Sequence of chain 1.A:
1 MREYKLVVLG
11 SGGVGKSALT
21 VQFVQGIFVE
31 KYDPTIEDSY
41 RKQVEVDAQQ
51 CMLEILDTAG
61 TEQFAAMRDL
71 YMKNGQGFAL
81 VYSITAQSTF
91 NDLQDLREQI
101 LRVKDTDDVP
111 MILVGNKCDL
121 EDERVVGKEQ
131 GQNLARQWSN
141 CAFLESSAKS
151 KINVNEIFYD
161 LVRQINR

The protein below binds the small molecule below.
Small molecule (SMILES): Nc1nc2c(ncn2[C@@H]2O[C@H](CO[P](=O)(O)O[P](=O)(O)NP(=O)(O)O)[C@@H](O)[C@H]2O)c(=O)[nH]1

Binding-site contacts:
Ligand atom O2B contacts residue GLY15 of chain 1.A at 3.0 Å (h-bond).
Ligand atom O2G contacts residue PRO34 of chain 1.A at 3.2 Å.
Ligand atom N2 contacts residue ASP119 of chain 1.A at 2.8 Å (salt-bridge).
Ligand atom O4' contacts residue LYS117 of chain 1.A at 3.1 Å (salt-bridge).
Ligand atom O6 contacts residue SER147 of chain 1.A at 3.4 Å.
Ligand atom O1A contacts residue SER17 of chain 1.A at 3.3 Å (h-bond).
Ligand atom O6 contacts residue ASP119 of chain 1.A at 3.5 Å (salt-bridge).
Ligand atom PG contacts residue MG1 of chain 1.D at 3.2 Å.
Ligand atom O2B contacts residue GLY13 of chain 1.A at 3.5 Å (h-bond).
Ligand atom N2 contacts residue LEU120 of chain 1.A at 3.5 Å.
Ligand atom O6 contacts residue LYS117 of chain 1.A at 3.4 Å.
Ligand atom O1A contacts residue GLY15 of chain 1.A at 3.4 Å.
Ligand atom O2' contacts residue GLU30 of chain 1.A at 3.2 Å (salt-bridge).
Ligand atom O6 contacts residue ALA148 of chain 1.A at 2.9 Å (h-bond).
Ligand atom O1B contacts residue MG1 of chain 1.D at 2.0 Å.
Ligand atom N1 contacts residue ASP119 of chain 1.A at 2.8 Å (salt-bridge).
Ligand atom C8 contacts residue ALA18 of chain 1.A at 3.5 Å (hydrophobic).
Ligand atom O3A contacts residue GLY15 of chain 1.A at 3.1 Å (h-bond).
Ligand atom O6 contacts residue LYS149 of chain 1.A at 3.5 Å (salt-bridge).
Ligand atom O1G contacts residue THR35 of chain 1.A at 2.9 Å (h-bond).
Ligand atom N2 contacts residue LYS149 of chain 1.A at 3.6 Å.
Ligand atom N7 contacts residue ALA18 of chain 1.A at 3.6 Å.
Ligand atom O3' contacts residue GLU30 of chain 1.A at 2.8 Å (salt-bridge).
Ligand atom O2B contacts residue VAL14 of chain 1.A at 3.2 Å (h-bond).
Ligand atom N3B contacts residue MG1 of chain 1.D at 3.4 Å.
Ligand atom O1G contacts residue MG1 of chain 1.D at 2.0 Å.
Ligand atom O3G contacts residue GLY12 of chain 1.A at 3.5 Å.
Ligand atom O2B contacts residue LYS16 of chain 1.A at 2.8 Å (salt-bridge).
Ligand atom O2' contacts residue PHE28 of chain 1.A at 3.3 Å.
Ligand atom PB contacts residue MG1 of chain 1.D at 3.2 Å.
Ligand atom O6 contacts residue ASN116 of chain 1.A at 3.4 Å (h-bond).
Ligand atom O3G contacts residue GLY60 of chain 1.A at 2.9 Å (h-bond).
Ligand atom N3B contacts residue GLY13 of chain 1.A at 3.1 Å (h-bond).
Ligand atom O2' contacts residue VAL29 of chain 1.A at 2.7 Å (h-bond).
Ligand atom C2' contacts residue VAL29 of chain 1.A at 3.6 Å (hydrophobic).
Ligand atom O1A contacts residue ALA18 of chain 1.A at 2.8 Å (h-bond).
Ligand atom O3G contacts residue LYS16 of chain 1.A at 2.7 Å (salt-bridge).
Ligand atom C3' contacts residue LYS31 of chain 1.A at 3.4 Å.
Ligand atom O1B contacts residue SER17 of chain 1.A at 2.9 Å (h-bond).
Ligand atom N7 contacts residue ASN116 of chain 1.A at 3.2 Å (h-bond).